Binding-site contacts:
Ligand atom C21 contacts residue SER594 of chain 1.D at 3.1 Å.
Ligand atom C1 contacts residue TYR602 of chain 1.D at 3.8 Å (hydrophobic).
Ligand atom S17 contacts residue ALA582 of chain 1.D at 3.9 Å.
Ligand atom C33 contacts residue PHE340 of chain 1.D at 3.7 Å (hydrophobic).
Ligand atom C11 contacts residue MET507 of chain 1.D at 3.9 Å (hydrophobic).
Ligand atom N12 contacts residue MET507 of chain 1.D at 3.5 Å.
Ligand atom S16 contacts residue ILE518 of chain 1.D at 3.7 Å.
Ligand atom C13 contacts residue MET507 of chain 1.D at 3.5 Å (hydrophobic).
Ligand atom C3 contacts residue GLU441 of chain 1.D at 3.5 Å.
Ligand atom S17 contacts residue VAL509 of chain 1.D at 3.4 Å.
Ligand atom S16 contacts residue PRO506 of chain 1.D at 3.4 Å (h-bond).
Ligand atom C34 contacts residue PHE340 of chain 1.D at 3.3 Å (hydrophobic).
Ligand atom C30 contacts residue VAL591 of chain 1.D at 3.6 Å (hydrophobic).
Ligand atom C15 contacts residue PRO506 of chain 1.D at 3.6 Å (hydrophobic).
Ligand atom C22 contacts residue SER594 of chain 1.D at 3.0 Å.
Ligand atom C31 contacts residue PRO587 of chain 1.D at 3.9 Å (hydrophobic).
Ligand atom C33 contacts residue LYS585 of chain 1.D at 3.6 Å.
Ligand atom N14 contacts residue ILE518 of chain 1.D at 3.9 Å.
Ligand atom C18 contacts residue MET507 of chain 1.D at 4.0 Å (hydrophobic).
Ligand atom N29 contacts residue VAL591 of chain 1.D at 3.5 Å.
Ligand atom C3 contacts residue ILE521 of chain 1.D at 3.5 Å (hydrophobic).
Ligand atom C24 contacts residue ALA579 of chain 1.D at 3.8 Å (hydrophobic).
Ligand atom S17 contacts residue MET507 of chain 1.D at 3.8 Å.
Ligand atom N14 contacts residue MET507 of chain 1.D at 3.8 Å.
Ligand atom C28 contacts residue ILE589 of chain 1.D at 3.9 Å (hydrophobic).
Ligand atom N25 contacts residue ILE589 of chain 1.D at 3.9 Å.
Ligand atom O7 contacts residue PHE505 of chain 1.D at 3.2 Å.
Ligand atom O27 contacts residue ALA582 of chain 1.D at 3.7 Å.
Ligand atom C28 contacts residue VAL591 of chain 1.D at 3.5 Å (hydrophobic).
Ligand atom C10 contacts residue ALA579 of chain 1.D at 4.0 Å (hydrophobic).
Ligand atom C20 contacts residue MET507 of chain 1.D at 3.8 Å (hydrophobic).
Ligand atom C4 contacts residue TYR602 of chain 1.D at 3.9 Å (hydrophobic).
Ligand atom C6 contacts residue PHE505 of chain 1.D at 3.6 Å (hydrophobic).
Ligand atom N25 contacts residue SER594 of chain 1.D at 2.8 Å (h-bond).
Ligand atom C1 contacts residue PHE505 of chain 1.D at 3.6 Å (hydrophobic).
Ligand atom O32 contacts residue LYS585 of chain 1.D at 3.4 Å (salt-bridge).
Ligand atom N14 contacts residue PRO506 of chain 1.D at 3.5 Å (h-bond).
Ligand atom C1 contacts residue VAL437 of chain 1.D at 4.0 Å (hydrophobic).
Ligand atom C18 contacts residue ALA582 of chain 1.D at 3.6 Å (hydrophobic).
Ligand atom O32 contacts residue PRO587 of chain 1.D at 3.3 Å.

Sequence of chain 1.D:
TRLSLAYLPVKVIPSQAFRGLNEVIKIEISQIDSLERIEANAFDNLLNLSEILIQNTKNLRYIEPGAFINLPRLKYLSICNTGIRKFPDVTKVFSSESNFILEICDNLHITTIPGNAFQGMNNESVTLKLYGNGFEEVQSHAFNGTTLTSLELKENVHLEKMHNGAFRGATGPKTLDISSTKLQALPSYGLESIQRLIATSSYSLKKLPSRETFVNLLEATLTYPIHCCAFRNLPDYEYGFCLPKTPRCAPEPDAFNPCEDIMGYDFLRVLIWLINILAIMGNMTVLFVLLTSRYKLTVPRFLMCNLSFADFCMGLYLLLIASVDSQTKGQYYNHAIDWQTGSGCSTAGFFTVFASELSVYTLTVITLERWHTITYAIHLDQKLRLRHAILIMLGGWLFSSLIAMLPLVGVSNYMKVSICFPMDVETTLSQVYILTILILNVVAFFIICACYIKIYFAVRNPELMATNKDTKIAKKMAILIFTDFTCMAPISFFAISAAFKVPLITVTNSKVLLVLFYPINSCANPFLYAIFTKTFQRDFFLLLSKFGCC

The small molecule below binds the protein below.
Small molecule (SMILES): CSc1nc(-c2cccc(NC(=O)CN3CCOCC3)c2)c2c(N)c(C(=O)NC(C)(C)C)sc2n1